Binding-site contacts:
Ligand atom N1 contacts residue ILE181 of chain 1.C at 3.1 Å (h-bond).
Ligand atom C6 contacts residue ILE181 of chain 1.C at 3.7 Å (hydrophobic).
Ligand atom O1A contacts residue THR213 of chain 1.C at 3.6 Å.
Ligand atom PG contacts residue LYS212 of chain 1.C at 3.3 Å.
Ligand atom C8 contacts residue ALA214 of chain 1.C at 3.8 Å (hydrophobic).
Ligand atom S1G contacts residue ARG332 of chain 1.B at 2.7 Å (salt-bridge).
Ligand atom PB contacts residue MG1 of chain 1.P at 3.5 Å.
Ligand atom O3G contacts residue PRO208 of chain 1.C at 3.4 Å.
Ligand atom C8 contacts residue GLY211 of chain 1.C at 3.8 Å.
Ligand atom O2B contacts residue LYS212 of chain 1.C at 2.7 Å (salt-bridge).
Ligand atom O1A contacts residue ALA214 of chain 1.C at 3.4 Å (h-bond).
Ligand atom S1G contacts residue ARG331 of chain 1.B at 2.7 Å (salt-bridge).
Ligand atom N7 contacts residue GLY211 of chain 1.C at 3.5 Å.
Ligand atom N1 contacts residue ILE349 of chain 1.C at 3.7 Å.
Ligand atom N3 contacts residue PRO179 of chain 1.C at 3.8 Å.
Ligand atom C1' contacts residue ILE391 of chain 1.C at 3.7 Å (hydrophobic).
Ligand atom N6 contacts residue ARG183 of chain 1.C at 3.7 Å.
Ligand atom O3G contacts residue LYS212 of chain 1.C at 2.4 Å (salt-bridge).
Ligand atom O4' contacts residue ILE391 of chain 1.C at 3.3 Å.
Ligand atom N3 contacts residue LEU353 of chain 1.C at 3.4 Å.
Ligand atom O2B contacts residue GLY211 of chain 1.C at 3.4 Å (h-bond).
Ligand atom O2G contacts residue MG1 of chain 1.P at 2.5 Å.
Ligand atom O2A contacts residue GLY211 of chain 1.C at 3.0 Å (h-bond).
Ligand atom O2A contacts residue GLY209 of chain 1.C at 3.4 Å (h-bond).
Ligand atom O1B contacts residue MG1 of chain 1.P at 2.0 Å.
Ligand atom S1G contacts residue ALA328 of chain 1.B at 3.8 Å.
Ligand atom C2 contacts residue PRO179 of chain 1.C at 3.4 Å (hydrophobic).
Ligand atom C6 contacts residue ILE349 of chain 1.C at 3.8 Å (hydrophobic).
Ligand atom N6 contacts residue ILE349 of chain 1.C at 3.5 Å.
Ligand atom N6 contacts residue ILE181 of chain 1.C at 3.0 Å (h-bond).
Ligand atom O3B contacts residue GLY209 of chain 1.C at 3.4 Å (h-bond).
Ligand atom C2 contacts residue ILE349 of chain 1.C at 3.6 Å (hydrophobic).
Ligand atom O3B contacts residue LYS212 of chain 1.C at 3.1 Å (salt-bridge).
Ligand atom N1 contacts residue VAL180 of chain 1.C at 3.8 Å.
Ligand atom O1B contacts residue THR213 of chain 1.C at 2.6 Å (h-bond).
Ligand atom O2B contacts residue THR213 of chain 1.C at 3.4 Å (h-bond).
Ligand atom C5 contacts residue ALA214 of chain 1.C at 3.8 Å (hydrophobic).
Ligand atom N7 contacts residue ALA214 of chain 1.C at 3.7 Å.
Ligand atom C2 contacts residue ILE181 of chain 1.C at 3.8 Å (hydrophobic).
Ligand atom O2A contacts residue LYS212 of chain 1.C at 3.8 Å.

The protein below binds the small molecule below.
Small molecule (SMILES): Nc1ncnc2c1ncn2[C@@H]1O[C@H](COP(=O)(O)OP(=O)(O)OP(O)(O)=S)[C@@H](O)[C@H]1O

Sequence of chain 1.B:
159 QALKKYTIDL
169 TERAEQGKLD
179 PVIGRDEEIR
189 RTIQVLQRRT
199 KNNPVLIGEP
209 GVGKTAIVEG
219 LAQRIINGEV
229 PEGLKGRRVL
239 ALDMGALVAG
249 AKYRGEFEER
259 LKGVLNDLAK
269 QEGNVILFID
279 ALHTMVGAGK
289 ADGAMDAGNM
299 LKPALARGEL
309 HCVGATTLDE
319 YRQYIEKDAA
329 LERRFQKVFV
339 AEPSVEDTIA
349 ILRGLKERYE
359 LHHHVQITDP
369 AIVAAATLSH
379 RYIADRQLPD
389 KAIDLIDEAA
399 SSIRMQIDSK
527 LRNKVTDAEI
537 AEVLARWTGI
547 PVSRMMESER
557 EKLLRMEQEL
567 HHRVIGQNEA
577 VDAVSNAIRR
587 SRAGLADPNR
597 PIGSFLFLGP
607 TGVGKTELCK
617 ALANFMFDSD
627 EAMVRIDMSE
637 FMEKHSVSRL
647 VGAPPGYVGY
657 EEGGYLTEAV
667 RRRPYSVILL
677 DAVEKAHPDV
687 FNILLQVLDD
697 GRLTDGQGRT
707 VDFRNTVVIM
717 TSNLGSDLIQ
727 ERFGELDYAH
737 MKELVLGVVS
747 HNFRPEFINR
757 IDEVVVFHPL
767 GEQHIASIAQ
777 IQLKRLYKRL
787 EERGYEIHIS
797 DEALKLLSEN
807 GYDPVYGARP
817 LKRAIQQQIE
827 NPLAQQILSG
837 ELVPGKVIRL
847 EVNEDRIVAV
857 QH

Sequence of chain 1.C:
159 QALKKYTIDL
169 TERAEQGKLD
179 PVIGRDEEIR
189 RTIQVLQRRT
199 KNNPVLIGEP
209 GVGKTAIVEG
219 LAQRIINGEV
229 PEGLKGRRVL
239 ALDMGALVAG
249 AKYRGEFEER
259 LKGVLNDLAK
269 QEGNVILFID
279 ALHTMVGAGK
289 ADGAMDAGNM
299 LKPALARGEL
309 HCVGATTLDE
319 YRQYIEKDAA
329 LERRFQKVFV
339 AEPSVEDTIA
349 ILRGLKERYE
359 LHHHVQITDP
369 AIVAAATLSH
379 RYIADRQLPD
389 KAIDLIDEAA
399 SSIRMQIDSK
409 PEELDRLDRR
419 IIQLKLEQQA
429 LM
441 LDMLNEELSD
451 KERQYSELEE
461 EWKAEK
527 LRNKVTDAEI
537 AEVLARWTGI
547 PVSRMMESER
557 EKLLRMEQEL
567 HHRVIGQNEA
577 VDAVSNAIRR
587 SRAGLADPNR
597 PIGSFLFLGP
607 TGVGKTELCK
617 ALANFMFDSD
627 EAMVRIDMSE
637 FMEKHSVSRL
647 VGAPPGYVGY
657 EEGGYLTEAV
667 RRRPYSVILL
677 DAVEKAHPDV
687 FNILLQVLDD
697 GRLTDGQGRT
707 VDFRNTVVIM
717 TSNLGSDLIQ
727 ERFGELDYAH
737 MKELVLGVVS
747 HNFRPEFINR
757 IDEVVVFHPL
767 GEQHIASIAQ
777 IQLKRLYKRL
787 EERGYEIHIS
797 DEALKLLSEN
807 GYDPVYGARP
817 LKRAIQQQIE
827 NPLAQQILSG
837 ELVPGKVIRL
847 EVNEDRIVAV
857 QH